This small molecule binds to this protein.
Small molecule (SMILES): O=C(O)c1cccnc1Nc1cccc(C(F)(F)F)c1

Binding-site contacts:
Ligand atom F1 contacts residue ALA362 of chain 1.A at 4.3 Å.
Ligand atom C14 contacts residue VAL220 of chain 1.A at 4.0 Å (hydrophobic).
Ligand atom C13 contacts residue VAL220 of chain 1.A at 4.3 Å (hydrophobic).
Ligand atom C15 contacts residue ILE363 of chain 1.A at 4.2 Å (hydrophobic).
Ligand atom O7 contacts residue VAL367 of chain 1.A at 4.1 Å.
Ligand atom N2 contacts residue ILE363 of chain 1.A at 4.2 Å.
Ligand atom C6 contacts residue LEU407 of chain 1.A at 4.0 Å (hydrophobic).
Ligand atom C1 contacts residue PHE141 of chain 1.A at 4.0 Å (hydrophobic).
Ligand atom O8 contacts residue LEU407 of chain 1.A at 3.2 Å.
Ligand atom C14 contacts residue ILE363 of chain 1.A at 4.3 Å (hydrophobic).
Ligand atom C11 contacts residue ILE363 of chain 1.A at 3.8 Å (hydrophobic).
Ligand atom C5 contacts residue THR224 of chain 1.A at 3.5 Å.
Ligand atom F1 contacts residue LEU215 of chain 1.A at 4.0 Å.
Ligand atom C9 contacts residue VAL220 of chain 1.A at 4.1 Å (hydrophobic).
Ligand atom O7 contacts residue ILE363 of chain 1.A at 4.3 Å.
Ligand atom C4 contacts residue MET461 of chain 1.A at 3.8 Å (hydrophobic).
Ligand atom C12 contacts residue ILE363 of chain 1.A at 4.3 Å (hydrophobic).
Ligand atom C9 contacts residue ILE363 of chain 1.A at 3.7 Å (hydrophobic).
Ligand atom F1 contacts residue VAL359 of chain 1.A at 4.1 Å.
Ligand atom N1 contacts residue THR224 of chain 1.A at 3.6 Å.
Ligand atom F3 contacts residue VAL220 of chain 1.A at 3.9 Å.
Ligand atom F3 contacts residue THR224 of chain 1.A at 4.3 Å.
Ligand atom C15 contacts residue VAL359 of chain 1.A at 4.3 Å (hydrophobic).
Ligand atom C4 contacts residue PHE141 of chain 1.A at 3.9 Å (hydrophobic).
Ligand atom C2 contacts residue PHE141 of chain 1.A at 3.8 Å (hydrophobic).
Ligand atom C13 contacts residue SER366 of chain 1.A at 4.2 Å.
Ligand atom F2 contacts residue ILE363 of chain 1.A at 3.7 Å.
Ligand atom C4 contacts residue THR224 of chain 1.A at 4.4 Å.
Ligand atom C10 contacts residue ILE363 of chain 1.A at 3.5 Å (hydrophobic).
Ligand atom O7 contacts residue LEU407 of chain 1.A at 3.7 Å.
Ligand atom C5 contacts residue MET461 of chain 1.A at 4.3 Å (hydrophobic).
Ligand atom F2 contacts residue VAL359 of chain 1.A at 3.2 Å.
Ligand atom C5 contacts residue PHE141 of chain 1.A at 4.0 Å (hydrophobic).
Ligand atom F2 contacts residue PHE223 of chain 1.A at 4.1 Å.
Ligand atom C14 contacts residue ALA362 of chain 1.A at 4.2 Å (hydrophobic).
Ligand atom C12 contacts residue SER366 of chain 1.A at 3.7 Å.
Ligand atom N1 contacts residue PHE141 of chain 1.A at 4.0 Å.
Ligand atom F3 contacts residue PHE223 of chain 1.A at 3.6 Å.
Ligand atom C3 contacts residue PHE141 of chain 1.A at 3.8 Å (hydrophobic).
Ligand atom C13 contacts residue ALA362 of chain 1.A at 4.3 Å (hydrophobic).

Sequence of chain 1.A:
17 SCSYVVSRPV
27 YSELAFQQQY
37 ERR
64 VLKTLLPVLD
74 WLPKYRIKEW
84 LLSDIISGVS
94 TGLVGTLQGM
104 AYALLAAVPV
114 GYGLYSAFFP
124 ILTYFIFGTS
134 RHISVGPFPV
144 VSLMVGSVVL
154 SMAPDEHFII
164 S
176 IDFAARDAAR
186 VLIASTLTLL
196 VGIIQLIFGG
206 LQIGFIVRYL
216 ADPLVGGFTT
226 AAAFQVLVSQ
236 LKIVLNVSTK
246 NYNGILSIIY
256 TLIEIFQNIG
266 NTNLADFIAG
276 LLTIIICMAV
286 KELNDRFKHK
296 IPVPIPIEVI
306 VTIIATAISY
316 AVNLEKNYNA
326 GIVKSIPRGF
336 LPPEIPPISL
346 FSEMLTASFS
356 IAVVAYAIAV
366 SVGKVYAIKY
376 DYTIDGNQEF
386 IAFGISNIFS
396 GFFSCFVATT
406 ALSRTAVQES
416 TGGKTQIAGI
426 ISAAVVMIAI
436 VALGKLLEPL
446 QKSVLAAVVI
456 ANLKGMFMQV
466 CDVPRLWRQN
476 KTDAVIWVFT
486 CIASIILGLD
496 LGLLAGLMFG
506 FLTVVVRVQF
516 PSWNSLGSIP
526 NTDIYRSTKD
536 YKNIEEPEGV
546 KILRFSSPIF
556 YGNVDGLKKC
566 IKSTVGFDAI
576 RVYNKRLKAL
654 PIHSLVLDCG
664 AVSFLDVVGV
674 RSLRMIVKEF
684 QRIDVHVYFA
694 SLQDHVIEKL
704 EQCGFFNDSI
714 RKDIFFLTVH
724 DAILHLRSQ